The protein below binds the small molecule below.
Small molecule (SMILES): CC(=O)N[C@H]1[C@H](O[C@H]2[C@H](O)[C@@H](NC(C)=O)CO[C@@H]2CO)O[C@H](CO)[C@@H](O)[C@@H]1O

Sequence of chain 1.B:
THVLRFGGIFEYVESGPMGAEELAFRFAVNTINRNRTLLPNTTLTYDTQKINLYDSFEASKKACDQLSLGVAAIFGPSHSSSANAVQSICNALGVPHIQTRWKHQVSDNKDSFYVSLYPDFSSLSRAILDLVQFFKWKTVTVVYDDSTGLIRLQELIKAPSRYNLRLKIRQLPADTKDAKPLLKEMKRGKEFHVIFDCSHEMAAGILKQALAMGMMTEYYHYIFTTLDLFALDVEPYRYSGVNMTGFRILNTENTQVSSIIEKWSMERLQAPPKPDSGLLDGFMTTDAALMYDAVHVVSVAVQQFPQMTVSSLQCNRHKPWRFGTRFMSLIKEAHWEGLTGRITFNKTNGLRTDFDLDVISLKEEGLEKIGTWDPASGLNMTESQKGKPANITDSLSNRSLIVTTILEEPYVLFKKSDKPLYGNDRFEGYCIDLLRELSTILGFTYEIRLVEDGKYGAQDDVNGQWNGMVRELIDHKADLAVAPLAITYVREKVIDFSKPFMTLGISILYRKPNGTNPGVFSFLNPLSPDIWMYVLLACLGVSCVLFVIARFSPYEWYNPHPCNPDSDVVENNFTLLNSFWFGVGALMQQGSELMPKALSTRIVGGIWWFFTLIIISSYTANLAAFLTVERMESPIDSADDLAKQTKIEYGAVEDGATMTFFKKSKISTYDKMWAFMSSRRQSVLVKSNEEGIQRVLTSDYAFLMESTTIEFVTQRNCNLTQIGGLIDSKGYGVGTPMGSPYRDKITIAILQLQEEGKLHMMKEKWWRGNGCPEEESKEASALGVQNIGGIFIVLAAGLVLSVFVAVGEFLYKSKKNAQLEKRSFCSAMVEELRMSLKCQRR

Binding-site contacts:
Ligand atom C4 contacts residue ASN73 of chain 1.B at 3.4 Å.
Ligand atom C1 contacts residue ASN73 of chain 1.B at 1.4 Å.
Ligand atom O7 contacts residue ASN73 of chain 1.B at 3.3 Å (h-bond).
Ligand atom O5 contacts residue ASN73 of chain 1.B at 2.5 Å (h-bond).
Ligand atom O6 contacts residue ASN73 of chain 1.B at 4.0 Å.
Ligand atom C2 contacts residue ASN73 of chain 1.B at 2.5 Å.
Ligand atom C7 contacts residue THR33 of chain 1.B at 4.4 Å.
Ligand atom C5 contacts residue ASN73 of chain 1.B at 3.5 Å.
Ligand atom C1 contacts residue THR33 of chain 1.B at 4.2 Å.
Ligand atom O6 contacts residue PRO72 of chain 1.B at 4.0 Å.
Ligand atom N2 contacts residue ASN73 of chain 1.B at 3.7 Å.
Ligand atom O3 contacts residue ASN73 of chain 1.B at 3.5 Å (h-bond).
Ligand atom C7 contacts residue ASN73 of chain 1.B at 4.0 Å.
Ligand atom C3 contacts residue ASN73 of chain 1.B at 3.2 Å.
Ligand atom O7 contacts residue THR33 of chain 1.B at 3.9 Å.